Binding-site contacts:
Ligand atom C4 contacts residue ASN422 of chain 3.A at 4.1 Å.
Ligand atom C7 contacts residue ARG417 of chain 3.A at 4.4 Å.
Ligand atom C1 contacts residue ASN422 of chain 3.A at 1.4 Å.
Ligand atom N2 contacts residue ASP598 of chain 3.A at 4.3 Å.
Ligand atom O5 contacts residue LYS499 of chain 3.A at 2.8 Å (salt-bridge).
Ligand atom N2 contacts residue ARG417 of chain 3.A at 4.4 Å.
Ligand atom O7 contacts residue GLY421 of chain 3.A at 3.8 Å.
Ligand atom C8 contacts residue GLY421 of chain 3.A at 4.2 Å.
Ligand atom C2 contacts residue ASP598 of chain 3.A at 3.8 Å.
Ligand atom O7 contacts residue ARG417 of chain 3.A at 3.6 Å (salt-bridge).
Ligand atom C1 contacts residue LYS499 of chain 3.A at 3.8 Å.
Ligand atom O5 contacts residue ASN422 of chain 3.A at 2.3 Å (h-bond).
Ligand atom C7 contacts residue GLY421 of chain 3.A at 4.3 Å.
Ligand atom C7 contacts residue ASN422 of chain 3.A at 3.3 Å.
Ligand atom O6 contacts residue LYS499 of chain 3.A at 3.4 Å (salt-bridge).
Ligand atom C1 contacts residue ASP598 of chain 3.A at 4.3 Å.
Ligand atom O7 contacts residue ASP598 of chain 3.A at 3.2 Å (salt-bridge).
Ligand atom C5 contacts residue ASN422 of chain 3.A at 3.6 Å.
Ligand atom C8 contacts residue ASN422 of chain 3.A at 3.1 Å.
Ligand atom C3 contacts residue ARG417 of chain 3.A at 3.8 Å.
Ligand atom O7 contacts residue ASN422 of chain 3.A at 4.0 Å.
Ligand atom C2 contacts residue ARG417 of chain 3.A at 4.4 Å.
Ligand atom C7 contacts residue ASP598 of chain 3.A at 4.0 Å.
Ligand atom O3 contacts residue ARG417 of chain 3.A at 2.7 Å (salt-bridge).
Ligand atom N2 contacts residue ASN422 of chain 3.A at 3.2 Å (h-bond).
Ligand atom C2 contacts residue ASN422 of chain 3.A at 2.5 Å.
Ligand atom O7 contacts residue SER420 of chain 3.A at 4.0 Å.
Ligand atom C6 contacts residue LYS499 of chain 3.A at 3.2 Å.
Ligand atom C5 contacts residue LYS499 of chain 3.A at 3.5 Å.
Ligand atom C3 contacts residue ASN422 of chain 3.A at 3.8 Å.

The protein below binds the small molecule below.
Small molecule (SMILES): CC(=O)N[C@@H]1[C@@H](O)[C@H](O)[C@@H](CO)O[C@H]1O

Sequence of chain 3.A:
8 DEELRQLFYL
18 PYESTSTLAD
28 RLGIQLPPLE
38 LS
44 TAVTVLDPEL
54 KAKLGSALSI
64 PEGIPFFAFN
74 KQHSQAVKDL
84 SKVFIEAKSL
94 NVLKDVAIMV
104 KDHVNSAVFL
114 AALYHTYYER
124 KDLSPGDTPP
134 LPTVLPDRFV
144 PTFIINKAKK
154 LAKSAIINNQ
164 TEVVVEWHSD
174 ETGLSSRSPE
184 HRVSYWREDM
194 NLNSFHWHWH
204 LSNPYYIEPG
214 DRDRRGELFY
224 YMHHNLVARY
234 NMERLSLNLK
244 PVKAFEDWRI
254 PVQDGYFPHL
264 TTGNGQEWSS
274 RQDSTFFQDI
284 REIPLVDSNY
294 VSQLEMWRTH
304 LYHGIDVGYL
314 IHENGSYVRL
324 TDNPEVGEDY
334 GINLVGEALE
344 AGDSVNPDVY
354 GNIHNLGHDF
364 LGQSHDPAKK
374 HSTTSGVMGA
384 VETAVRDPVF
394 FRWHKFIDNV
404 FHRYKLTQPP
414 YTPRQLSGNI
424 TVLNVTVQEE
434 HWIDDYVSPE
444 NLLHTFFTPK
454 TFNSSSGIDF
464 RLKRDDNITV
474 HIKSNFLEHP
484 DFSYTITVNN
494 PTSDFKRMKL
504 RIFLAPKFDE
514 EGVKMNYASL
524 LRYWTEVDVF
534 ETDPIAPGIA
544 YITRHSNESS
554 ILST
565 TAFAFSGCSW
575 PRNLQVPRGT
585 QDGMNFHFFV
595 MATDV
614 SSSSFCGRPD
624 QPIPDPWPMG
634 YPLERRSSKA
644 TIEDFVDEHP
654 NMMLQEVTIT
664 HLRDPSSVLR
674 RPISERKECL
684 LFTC